Sequence of chain 1.C:
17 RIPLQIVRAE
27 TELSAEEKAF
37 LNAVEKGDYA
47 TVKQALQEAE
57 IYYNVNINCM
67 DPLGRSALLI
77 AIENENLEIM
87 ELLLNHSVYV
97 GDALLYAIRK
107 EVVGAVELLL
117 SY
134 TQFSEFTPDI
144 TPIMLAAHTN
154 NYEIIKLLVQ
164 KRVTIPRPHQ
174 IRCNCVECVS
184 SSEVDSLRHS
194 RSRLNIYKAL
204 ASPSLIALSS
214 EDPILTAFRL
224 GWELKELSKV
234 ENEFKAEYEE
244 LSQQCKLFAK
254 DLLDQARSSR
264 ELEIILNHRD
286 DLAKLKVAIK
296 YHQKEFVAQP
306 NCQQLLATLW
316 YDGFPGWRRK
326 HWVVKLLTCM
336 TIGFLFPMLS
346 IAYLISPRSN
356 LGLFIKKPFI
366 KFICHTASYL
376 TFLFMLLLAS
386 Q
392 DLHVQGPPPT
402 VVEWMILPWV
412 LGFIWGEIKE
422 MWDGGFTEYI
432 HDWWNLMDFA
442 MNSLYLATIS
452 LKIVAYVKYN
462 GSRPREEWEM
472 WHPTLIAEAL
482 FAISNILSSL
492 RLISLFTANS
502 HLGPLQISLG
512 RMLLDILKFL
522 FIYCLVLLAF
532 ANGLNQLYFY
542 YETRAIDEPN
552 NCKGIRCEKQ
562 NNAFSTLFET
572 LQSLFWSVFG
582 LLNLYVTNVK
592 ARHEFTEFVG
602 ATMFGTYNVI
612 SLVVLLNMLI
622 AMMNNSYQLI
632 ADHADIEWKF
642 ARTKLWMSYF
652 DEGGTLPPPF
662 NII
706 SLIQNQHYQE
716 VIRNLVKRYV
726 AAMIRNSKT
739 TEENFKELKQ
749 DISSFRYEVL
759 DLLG

This protein binds this small molecule.
Small molecule (SMILES): CC(C)CCC[C@@H](C)[C@H]1CC[C@H]2[C@@H]3CC=C4C[C@@H](OC(=O)CCC(=O)O)CC[C@]4(C)[C@H]3CC[C@]12C

Binding-site contacts:
Ligand atom OAF contacts residue TRP315 of chain 1.C at 3.6 Å (h-bond).
Ligand atom CAI contacts residue LEU496 of chain 1.C at 3.1 Å (hydrophobic).
Ligand atom CAE contacts residue LEU493 of chain 1.C at 4.1 Å (hydrophobic).
Ligand atom CAX contacts residue TYR316 of chain 1.C at 3.8 Å (hydrophobic).
Ligand atom CAQ contacts residue PHE497 of chain 1.C at 3.4 Å (hydrophobic).
Ligand atom CAK contacts residue LEU503 of chain 1.C at 4.2 Å (hydrophobic).
Ligand atom CAZ contacts residue LEU496 of chain 1.C at 4.0 Å (hydrophobic).
Ligand atom CAB contacts residue CYS525 of chain 1.B at 3.9 Å (hydrophobic).
Ligand atom CAC contacts residue LEU375 of chain 1.C at 4.2 Å (hydrophobic).
Ligand atom OAG contacts residue ASN500 of chain 1.C at 2.5 Å (h-bond).
Ligand atom CAY contacts residue ASN500 of chain 1.C at 3.7 Å.
Ligand atom CBB contacts residue LEU375 of chain 1.C at 4.2 Å (hydrophobic).
Ligand atom OAH contacts residue ALA499 of chain 1.C at 3.5 Å (h-bond).
Ligand atom OAG contacts residue ALA499 of chain 1.C at 4.0 Å.
Ligand atom CBE contacts residue PHE522 of chain 1.B at 4.0 Å (hydrophobic).
Ligand atom CAO contacts residue LEU493 of chain 1.C at 4.0 Å (hydrophobic).
Ligand atom CAP contacts residue LEU526 of chain 1.B at 3.7 Å (hydrophobic).
Ligand atom CBG contacts residue PHE522 of chain 1.B at 4.1 Å (hydrophobic).
Ligand atom CAD contacts residue PHE367 of chain 1.C at 4.0 Å (hydrophobic).
Ligand atom CAD contacts residue THR371 of chain 1.C at 3.7 Å.
Ligand atom CAP contacts residue PHE522 of chain 1.B at 3.6 Å (hydrophobic).
Ligand atom CAB contacts residue PHE522 of chain 1.B at 3.7 Å (hydrophobic).
Ligand atom CBA contacts residue CYS525 of chain 1.B at 4.2 Å (hydrophobic).
Ligand atom OAH contacts residue PHE364 of chain 1.C at 3.7 Å.
Ligand atom CAL contacts residue TYR316 of chain 1.C at 4.1 Å (hydrophobic).
Ligand atom CAM contacts residue ALA499 of chain 1.C at 3.6 Å (hydrophobic).
Ligand atom CAQ contacts residue PHE522 of chain 1.B at 3.6 Å (hydrophobic).
Ligand atom CAK contacts residue LEU496 of chain 1.C at 3.9 Å (hydrophobic).
Ligand atom CAY contacts residue ALA499 of chain 1.C at 3.5 Å (hydrophobic).
Ligand atom OAF contacts residue PHE364 of chain 1.C at 3.5 Å.
Ligand atom CAQ contacts residue LEU526 of chain 1.B at 4.2 Å (hydrophobic).
Ligand atom CAK contacts residue PHE497 of chain 1.C at 3.9 Å (hydrophobic).
Ligand atom CAE contacts residue LEU375 of chain 1.C at 3.9 Å (hydrophobic).
Ligand atom CAX contacts residue PHE364 of chain 1.C at 3.7 Å (hydrophobic).
Ligand atom CAX contacts residue ALA499 of chain 1.C at 3.9 Å (hydrophobic).
Ligand atom CAV contacts residue ASN500 of chain 1.C at 4.1 Å.
Ligand atom CBB contacts residue LEU493 of chain 1.C at 4.1 Å (hydrophobic).
Ligand atom CAV contacts residue ALA499 of chain 1.C at 3.7 Å (hydrophobic).
Ligand atom OAF contacts residue TYR316 of chain 1.C at 2.8 Å (h-bond).
Ligand atom OAW contacts residue ALA499 of chain 1.C at 3.8 Å.

Sequence of chain 1.B:
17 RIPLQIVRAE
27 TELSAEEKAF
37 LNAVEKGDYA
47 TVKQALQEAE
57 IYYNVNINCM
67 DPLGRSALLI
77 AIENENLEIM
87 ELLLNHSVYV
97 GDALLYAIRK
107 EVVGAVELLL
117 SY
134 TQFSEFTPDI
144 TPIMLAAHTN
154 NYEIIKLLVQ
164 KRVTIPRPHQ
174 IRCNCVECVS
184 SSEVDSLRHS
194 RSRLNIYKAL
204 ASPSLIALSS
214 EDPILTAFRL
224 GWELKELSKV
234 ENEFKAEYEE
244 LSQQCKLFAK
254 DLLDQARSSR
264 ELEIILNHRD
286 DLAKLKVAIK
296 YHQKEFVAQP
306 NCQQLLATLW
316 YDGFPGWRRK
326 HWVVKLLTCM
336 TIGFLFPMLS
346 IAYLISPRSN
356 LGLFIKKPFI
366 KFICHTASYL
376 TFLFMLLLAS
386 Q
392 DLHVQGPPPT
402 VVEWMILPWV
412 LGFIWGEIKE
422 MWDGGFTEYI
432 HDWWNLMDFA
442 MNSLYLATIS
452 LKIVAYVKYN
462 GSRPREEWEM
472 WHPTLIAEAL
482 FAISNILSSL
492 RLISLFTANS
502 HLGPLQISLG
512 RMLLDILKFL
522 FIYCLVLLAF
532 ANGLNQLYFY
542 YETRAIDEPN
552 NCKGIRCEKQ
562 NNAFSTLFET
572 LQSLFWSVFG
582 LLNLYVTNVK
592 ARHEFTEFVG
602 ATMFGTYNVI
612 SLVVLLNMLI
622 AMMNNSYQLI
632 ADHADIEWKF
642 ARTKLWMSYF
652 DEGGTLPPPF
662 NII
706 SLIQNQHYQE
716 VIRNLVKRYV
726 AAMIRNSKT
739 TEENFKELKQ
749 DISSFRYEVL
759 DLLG